A protein and the small-molecule ligand that binds it are described below.
Small molecule (SMILES): CC(=O)N[C@H]1[C@H](O[C@H]2[C@H](O)[C@@H](NC(C)=O)CO[C@@H]2CO)O[C@H](CO)[C@@H](O[C@@H]2O[C@H](CO)[C@@H](O)[C@H](O)[C@@H]2O)[C@@H]1O

Sequence of chain 1.E:
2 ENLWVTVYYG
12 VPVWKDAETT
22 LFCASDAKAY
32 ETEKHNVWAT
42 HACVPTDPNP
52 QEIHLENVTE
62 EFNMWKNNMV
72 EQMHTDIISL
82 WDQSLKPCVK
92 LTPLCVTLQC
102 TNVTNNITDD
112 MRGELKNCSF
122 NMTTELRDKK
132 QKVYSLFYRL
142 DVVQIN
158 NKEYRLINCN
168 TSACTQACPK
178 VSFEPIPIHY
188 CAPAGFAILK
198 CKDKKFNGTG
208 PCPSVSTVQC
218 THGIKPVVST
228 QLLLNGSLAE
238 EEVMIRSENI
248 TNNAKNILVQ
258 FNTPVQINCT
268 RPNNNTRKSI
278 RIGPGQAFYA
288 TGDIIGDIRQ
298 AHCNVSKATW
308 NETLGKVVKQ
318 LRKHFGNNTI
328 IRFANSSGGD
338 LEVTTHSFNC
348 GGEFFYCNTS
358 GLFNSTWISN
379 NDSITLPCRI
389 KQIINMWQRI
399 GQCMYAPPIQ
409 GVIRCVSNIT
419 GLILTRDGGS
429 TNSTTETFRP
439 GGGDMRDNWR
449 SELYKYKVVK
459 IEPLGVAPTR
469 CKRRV

Binding-site contacts:
Ligand atom C6 contacts residue THR248 of chain 1.E at 3.8 Å.
Ligand atom C4 contacts residue ASN246 of chain 1.E at 4.2 Å.
Ligand atom O7 contacts residue ASN246 of chain 1.E at 3.7 Å.
Ligand atom O5 contacts residue ASN249 of chain 1.E at 3.5 Å.
Ligand atom C5 contacts residue THR248 of chain 1.E at 3.4 Å.
Ligand atom C7 contacts residue ASN246 of chain 1.E at 3.5 Å.
Ligand atom O6 contacts residue THR248 of chain 1.E at 3.0 Å (h-bond).
Ligand atom N2 contacts residue ASN246 of chain 1.E at 2.9 Å (h-bond).
Ligand atom C6 contacts residue ASN249 of chain 1.E at 4.3 Å.
Ligand atom C1 contacts residue ASN246 of chain 1.E at 1.4 Å.
Ligand atom O5 contacts residue THR248 of chain 1.E at 3.2 Å (h-bond).
Ligand atom C3 contacts residue ASN246 of chain 1.E at 3.8 Å.
Ligand atom O5 contacts residue ASN246 of chain 1.E at 2.3 Å (h-bond).
Ligand atom C5 contacts residue ASN246 of chain 1.E at 3.6 Å.
Ligand atom O6 contacts residue ASN249 of chain 1.E at 4.0 Å.
Ligand atom C2 contacts residue ASN246 of chain 1.E at 2.5 Å.
Ligand atom C1 contacts residue THR248 of chain 1.E at 3.5 Å.
Ligand atom C1 contacts residue ASN249 of chain 1.E at 4.1 Å.